Binding-site contacts:
Ligand atom C2A contacts residue PHE182 of chain 17.A at 4.1 Å (hydrophobic).
Ligand atom C5A contacts residue LEU127 of chain 17.A at 3.8 Å (hydrophobic).
Ligand atom N3A contacts residue PHE182 of chain 17.A at 4.1 Å.
Ligand atom C3B contacts residue TYR147 of chain 17.A at 3.3 Å (hydrophobic).
Ligand atom N2 contacts residue MET217 of chain 17.A at 3.1 Å (h-bond).
Ligand atom N3A contacts residue TYR147 of chain 17.A at 4.1 Å.
Ligand atom C3 contacts residue MET217 of chain 17.A at 4.2 Å (hydrophobic).
Ligand atom C3B contacts residue ILE125 of chain 17.A at 4.3 Å (hydrophobic).
Ligand atom C2A contacts residue ILE220 of chain 17.A at 4.1 Å (hydrophobic).
Ligand atom C2B contacts residue ILE184 of chain 17.A at 4.1 Å (hydrophobic).
Ligand atom O1A contacts residue LEU127 of chain 17.A at 4.1 Å.
Ligand atom C5 contacts residue MET217 of chain 17.A at 3.8 Å (hydrophobic).
Ligand atom C6B contacts residue ILE125 of chain 17.A at 3.3 Å (hydrophobic).
Ligand atom O1A contacts residue ILE239 of chain 17.A at 4.3 Å.
Ligand atom C4A contacts residue MET146 of chain 17.A at 4.0 Å (hydrophobic).
Ligand atom CL1 contacts residue ILE125 of chain 17.A at 3.7 Å.
Ligand atom C1B contacts residue ILE125 of chain 17.A at 3.6 Å (hydrophobic).
Ligand atom C2B contacts residue TYR147 of chain 17.A at 3.4 Å (hydrophobic).
Ligand atom C3C contacts residue ILE101 of chain 17.A at 3.8 Å (hydrophobic).
Ligand atom CL2 contacts residue TYR147 of chain 17.A at 2.4 Å.
Ligand atom C31 contacts residue LEU103 of chain 17.A at 4.1 Å (hydrophobic).
Ligand atom CL1 contacts residue ILE239 of chain 17.A at 4.0 Å.
Ligand atom C4A contacts residue TYR145 of chain 17.A at 3.7 Å (hydrophobic).
Ligand atom C31 contacts residue MET195 of chain 17.A at 3.9 Å (hydrophobic).
Ligand atom N3A contacts residue ILE220 of chain 17.A at 4.3 Å.
Ligand atom O1 contacts residue MET217 of chain 17.A at 2.7 Å (h-bond).
Ligand atom C2B contacts residue ILE125 of chain 17.A at 4.1 Å (hydrophobic).
Ligand atom CL2 contacts residue LEU187 of chain 17.A at 3.9 Å.
Ligand atom C5B contacts residue ILE125 of chain 17.A at 3.5 Å (hydrophobic).
Ligand atom N2 contacts residue ASN215 of chain 17.A at 4.0 Å.
Ligand atom C2C contacts residue MET217 of chain 17.A at 3.9 Å (hydrophobic).
Ligand atom C4B contacts residue ILE125 of chain 17.A at 4.0 Å (hydrophobic).
Ligand atom C4 contacts residue LEU103 of chain 17.A at 3.6 Å (hydrophobic).
Ligand atom C3 contacts residue LEU103 of chain 17.A at 4.3 Å (hydrophobic).
Ligand atom C2C contacts residue ILE101 of chain 17.A at 4.2 Å (hydrophobic).
Ligand atom C4B contacts residue ILE220 of chain 17.A at 4.2 Å (hydrophobic).
Ligand atom O1B contacts residue ILE125 of chain 17.A at 4.1 Å.
Ligand atom C5B contacts residue ILE220 of chain 17.A at 4.3 Å (hydrophobic).
Ligand atom C5A contacts residue TYR145 of chain 17.A at 3.7 Å (hydrophobic).
Ligand atom CL2 contacts residue ILE184 of chain 17.A at 4.2 Å.

Sequence of chain 17.A:
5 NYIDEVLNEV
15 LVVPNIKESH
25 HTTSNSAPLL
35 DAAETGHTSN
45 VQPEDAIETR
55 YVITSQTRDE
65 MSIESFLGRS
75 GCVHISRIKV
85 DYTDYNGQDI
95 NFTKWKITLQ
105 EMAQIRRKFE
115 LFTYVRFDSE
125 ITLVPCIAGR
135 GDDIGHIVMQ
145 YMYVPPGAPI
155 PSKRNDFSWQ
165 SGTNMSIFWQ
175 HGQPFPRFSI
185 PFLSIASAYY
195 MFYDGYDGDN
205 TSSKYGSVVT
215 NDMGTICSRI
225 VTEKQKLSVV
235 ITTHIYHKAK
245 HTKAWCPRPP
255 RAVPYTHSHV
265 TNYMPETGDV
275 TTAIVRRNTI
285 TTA

A protein and the small-molecule ligand that binds it are described below.
Small molecule (SMILES): Cc1cc(CCCOc2c(Cl)cc(C3=NCCO3)cc2Cl)on1